Sequence of chain 1.A:
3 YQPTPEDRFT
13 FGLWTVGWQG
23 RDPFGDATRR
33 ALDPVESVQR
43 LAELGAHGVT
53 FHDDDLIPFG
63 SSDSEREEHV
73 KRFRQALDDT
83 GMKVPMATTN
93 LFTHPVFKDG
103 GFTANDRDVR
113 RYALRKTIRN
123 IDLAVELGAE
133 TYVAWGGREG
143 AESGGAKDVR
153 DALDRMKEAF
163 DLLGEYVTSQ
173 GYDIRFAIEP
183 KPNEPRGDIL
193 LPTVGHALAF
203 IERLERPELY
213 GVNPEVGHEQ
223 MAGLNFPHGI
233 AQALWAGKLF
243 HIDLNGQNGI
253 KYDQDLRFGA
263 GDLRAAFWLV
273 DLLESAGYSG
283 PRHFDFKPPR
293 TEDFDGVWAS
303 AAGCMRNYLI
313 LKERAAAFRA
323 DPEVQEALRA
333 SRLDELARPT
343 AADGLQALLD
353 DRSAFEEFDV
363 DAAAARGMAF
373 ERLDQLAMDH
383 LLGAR

A protein and the small-molecule ligand that binds it are described below.
Small molecule (SMILES): O=C[C@H](O)[C@@H](O)[C@H](O)CO

Binding-site contacts:
Ligand atom C3 contacts residue TRP137 of chain 1.A at 4.0 Å (hydrophobic).
Ligand atom C3 contacts residue MN1 of chain 1.D at 3.2 Å.
Ligand atom C5 contacts residue GLU181 of chain 1.A at 3.6 Å.
Ligand atom O2 contacts residue HIS54 of chain 1.A at 4.2 Å.
Ligand atom O1 contacts residue PHE94 of chain 1.A at 3.6 Å.
Ligand atom O3 contacts residue ASP287 of chain 1.A at 3.1 Å (salt-bridge).
Ligand atom O5 contacts residue HIS220 of chain 1.A at 3.1 Å.
Ligand atom O3 contacts residue MN1 of chain 1.D at 2.3 Å.
Ligand atom O2 contacts residue TRP137 of chain 1.A at 4.0 Å.
Ligand atom C1 contacts residue HIS54 of chain 1.A at 2.8 Å.
Ligand atom O4 contacts residue MN1 of chain 1.D at 3.6 Å.
Ligand atom C3 contacts residue ASP287 of chain 1.A at 3.7 Å.
Ligand atom C5 contacts residue HIS220 of chain 1.A at 4.0 Å.
Ligand atom C2 contacts residue GLU181 of chain 1.A at 3.6 Å.
Ligand atom O2 contacts residue THR90 of chain 1.A at 3.8 Å.
Ligand atom O4 contacts residue TRP16 of chain 1.A at 3.0 Å (h-bond).
Ligand atom C1 contacts residue PHE94 of chain 1.A at 4.1 Å (hydrophobic).
Ligand atom O1 contacts residue HIS54 of chain 1.A at 2.8 Å (h-bond).
Ligand atom O5 contacts residue GLU181 of chain 1.A at 2.8 Å (salt-bridge).
Ligand atom O3 contacts residue GLU181 of chain 1.A at 2.5 Å (salt-bridge).
Ligand atom O5 contacts residue ASP287 of chain 1.A at 3.0 Å (salt-bridge).
Ligand atom C2 contacts residue TRP137 of chain 1.A at 4.0 Å (hydrophobic).
Ligand atom O1 contacts residue THR90 of chain 1.A at 4.1 Å.
Ligand atom C5 contacts residue TRP137 of chain 1.A at 3.9 Å (hydrophobic).
Ligand atom O5 contacts residue GLU217 of chain 1.A at 3.2 Å (salt-bridge).
Ligand atom C5 contacts residue MN1 of chain 1.D at 3.2 Å.
Ligand atom O5 contacts residue MN1 of chain 1.D at 2.3 Å.
Ligand atom O4 contacts residue ASP287 of chain 1.A at 2.6 Å (salt-bridge).
Ligand atom C3 contacts residue GLU181 of chain 1.A at 3.3 Å.
Ligand atom O5 contacts residue MN1 of chain 1.C at 4.0 Å.
Ligand atom C4 contacts residue TRP137 of chain 1.A at 4.2 Å (hydrophobic).
Ligand atom O1 contacts residue TRP137 of chain 1.A at 3.5 Å.
Ligand atom O3 contacts residue ASP245 of chain 1.A at 3.3 Å (salt-bridge).
Ligand atom C4 contacts residue ASP287 of chain 1.A at 3.2 Å.
Ligand atom C5 contacts residue ASP287 of chain 1.A at 3.5 Å.
Ligand atom C2 contacts residue HIS54 of chain 1.A at 3.6 Å.
Ligand atom O2 contacts residue VAL135 of chain 1.A at 3.5 Å.
Ligand atom C1 contacts residue TRP137 of chain 1.A at 3.8 Å (hydrophobic).
Ligand atom O2 contacts residue GLU181 of chain 1.A at 3.2 Å (salt-bridge).
Ligand atom C4 contacts residue MN1 of chain 1.D at 3.6 Å.